Binding-site contacts:
Ligand atom P contacts residue ARG63 of chain 1.A at 3.3 Å.
Ligand atom CB contacts residue ASN182 of chain 1.A at 3.3 Å.
Ligand atom CB contacts residue ASN233 of chain 1.A at 3.7 Å.
Ligand atom NE2 contacts residue LEU236 of chain 1.A at 3.4 Å.
Ligand atom N contacts residue ARG67 of chain 1.A at 3.0 Å (salt-bridge).
Ligand atom CB contacts residue VAL185 of chain 1.A at 3.6 Å (hydrophobic).
Ligand atom O1P contacts residue LYS56 of chain 1.A at 3.3 Å (salt-bridge).
Ligand atom N contacts residue GLU189 of chain 1.A at 2.9 Å (salt-bridge).
Ligand atom N contacts residue LEU181 of chain 1.A at 3.8 Å.
Ligand atom CG2 contacts residue ASN182 of chain 1.A at 3.8 Å.
Ligand atom O contacts residue LEU181 of chain 1.A at 2.9 Å.
Ligand atom O2P contacts residue ARG136 of chain 1.A at 3.0 Å (salt-bridge).
Ligand atom CB contacts residue GLU189 of chain 1.A at 3.4 Å.
Ligand atom O contacts residue LYS129 of chain 1.A at 2.9 Å (salt-bridge).
Ligand atom O3P contacts residue TYR137 of chain 1.A at 2.6 Å (h-bond).
Ligand atom C contacts residue ASN182 of chain 1.A at 3.7 Å.
Ligand atom OXT contacts residue CW11 of chain 1.E at 2.7 Å (h-bond).
Ligand atom C contacts residue LEU181 of chain 1.A at 3.6 Å (hydrophobic).
Ligand atom OG contacts residue TRP237 of chain 1.A at 3.2 Å (h-bond).
Ligand atom C contacts residue LEU181 of chain 1.A at 3.6 Å (hydrophobic).
Ligand atom N contacts residue ASN233 of chain 1.A at 3.0 Å (h-bond).
Ligand atom N contacts residue GLU189 of chain 1.A at 2.9 Å (salt-bridge).
Ligand atom CA contacts residue GLU189 of chain 1.A at 3.8 Å.
Ligand atom N contacts residue ASN182 of chain 1.A at 3.1 Å (h-bond).
Ligand atom O3P contacts residue ARG136 of chain 1.A at 2.8 Å (salt-bridge).
Ligand atom O2P contacts residue ARG63 of chain 1.A at 3.4 Å (salt-bridge).
Ligand atom P contacts residue TYR137 of chain 1.A at 3.7 Å.
Ligand atom O1P contacts residue ARG63 of chain 1.A at 2.5 Å (salt-bridge).
Ligand atom P contacts residue ARG136 of chain 1.A at 3.7 Å.
Ligand atom N contacts residue LEU181 of chain 1.A at 3.7 Å.
Ligand atom O contacts residue ASN233 of chain 1.A at 2.9 Å (h-bond).
Ligand atom O contacts residue VAL185 of chain 1.A at 3.6 Å.
Ligand atom CG2 contacts residue ARG136 of chain 1.A at 3.7 Å.
Ligand atom OG contacts residue GLU189 of chain 1.A at 3.3 Å (salt-bridge).
Ligand atom CA contacts residue ASN182 of chain 1.A at 3.4 Å.
Ligand atom C contacts residue CW11 of chain 1.E at 3.3 Å.
Ligand atom CA contacts residue LEU181 of chain 1.A at 3.1 Å (hydrophobic).
Ligand atom CD2 contacts residue ASN233 of chain 1.A at 3.3 Å.
Ligand atom O contacts residue CW11 of chain 1.E at 3.3 Å (h-bond).
Ligand atom O contacts residue ASN182 of chain 1.A at 3.2 Å (h-bond).

Sequence of chain 1.A:
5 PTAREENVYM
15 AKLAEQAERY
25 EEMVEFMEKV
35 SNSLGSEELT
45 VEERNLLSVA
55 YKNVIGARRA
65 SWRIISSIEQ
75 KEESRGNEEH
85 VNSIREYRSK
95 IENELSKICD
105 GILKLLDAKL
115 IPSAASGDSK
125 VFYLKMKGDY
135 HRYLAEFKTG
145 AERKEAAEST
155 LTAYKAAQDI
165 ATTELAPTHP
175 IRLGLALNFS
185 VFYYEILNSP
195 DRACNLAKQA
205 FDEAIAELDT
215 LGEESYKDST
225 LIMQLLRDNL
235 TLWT

A small-molecule ligand and the protein it binds are described below.
Small molecule (SMILES): CC(C)[C@H](NC(=O)[C@@H](NC(=O)[C@H](Cc1ccc(O)cc1)NC(=O)[C@H](CO)NC(=O)[C@@H](N)CCC(N)=O)[C@@H](C)OP(=O)(O)O)C(=O)O